A protein and the small-molecule ligand that binds it are described below.
Small molecule (SMILES): Nc1ncnc2c1ncn2[C@@H]1O[C@H](CO[P](=O)(O)O[P](=O)(O)NP(=O)(O)O)[C@@H](O)[C@H]1O

Sequence of chain 1.B:
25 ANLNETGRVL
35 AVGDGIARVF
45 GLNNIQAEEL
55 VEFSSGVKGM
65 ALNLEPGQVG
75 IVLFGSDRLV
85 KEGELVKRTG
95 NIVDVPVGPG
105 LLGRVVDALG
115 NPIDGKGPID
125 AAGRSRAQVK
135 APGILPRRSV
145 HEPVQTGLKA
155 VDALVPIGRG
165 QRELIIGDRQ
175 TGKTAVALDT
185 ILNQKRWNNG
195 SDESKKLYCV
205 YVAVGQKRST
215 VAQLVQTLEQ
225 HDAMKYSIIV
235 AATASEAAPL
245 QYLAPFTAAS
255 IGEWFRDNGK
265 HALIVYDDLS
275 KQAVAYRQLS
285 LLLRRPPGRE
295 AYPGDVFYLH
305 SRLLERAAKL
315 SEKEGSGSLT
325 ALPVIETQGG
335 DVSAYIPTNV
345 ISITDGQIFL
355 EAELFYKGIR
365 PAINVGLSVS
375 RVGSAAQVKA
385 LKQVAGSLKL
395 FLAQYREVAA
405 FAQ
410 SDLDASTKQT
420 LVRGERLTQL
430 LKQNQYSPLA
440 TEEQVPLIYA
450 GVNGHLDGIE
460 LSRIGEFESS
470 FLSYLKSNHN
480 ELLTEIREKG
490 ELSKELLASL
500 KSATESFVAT

Sequence of chain 1.F:
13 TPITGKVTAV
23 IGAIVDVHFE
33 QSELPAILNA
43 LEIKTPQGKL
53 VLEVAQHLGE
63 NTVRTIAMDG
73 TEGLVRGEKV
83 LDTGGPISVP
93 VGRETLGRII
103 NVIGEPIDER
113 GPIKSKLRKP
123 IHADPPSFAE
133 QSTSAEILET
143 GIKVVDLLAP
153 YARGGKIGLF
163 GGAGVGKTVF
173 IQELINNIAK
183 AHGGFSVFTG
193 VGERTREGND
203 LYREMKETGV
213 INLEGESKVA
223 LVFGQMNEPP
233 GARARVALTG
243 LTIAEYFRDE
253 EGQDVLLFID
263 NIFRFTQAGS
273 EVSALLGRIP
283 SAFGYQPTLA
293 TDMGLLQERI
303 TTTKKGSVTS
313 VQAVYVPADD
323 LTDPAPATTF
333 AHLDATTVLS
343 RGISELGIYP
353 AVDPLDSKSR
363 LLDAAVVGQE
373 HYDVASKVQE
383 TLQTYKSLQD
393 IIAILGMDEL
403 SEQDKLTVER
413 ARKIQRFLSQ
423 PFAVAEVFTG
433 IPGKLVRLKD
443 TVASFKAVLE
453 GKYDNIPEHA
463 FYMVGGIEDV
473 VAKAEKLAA

Binding-site contacts:
Ligand atom O2B contacts residue MG1 of chain 1.KA at 2.2 Å.
Ligand atom N6 contacts residue PHE424 of chain 1.F at 3.2 Å.
Ligand atom C2 contacts residue TYR351 of chain 1.F at 3.3 Å (hydrophobic).
Ligand atom N3B contacts residue ARG375 of chain 1.B at 3.5 Å (salt-bridge).
Ligand atom O1G contacts residue ALA165 of chain 1.F at 3.2 Å.
Ligand atom O3G contacts residue SER346 of chain 1.B at 3.2 Å.
Ligand atom N1 contacts residue TYR351 of chain 1.F at 3.2 Å.
Ligand atom O1B contacts residue LYS169 of chain 1.F at 2.8 Å (salt-bridge).
Ligand atom C6 contacts residue TYR351 of chain 1.F at 3.6 Å (hydrophobic).
Ligand atom N7 contacts residue VAL171 of chain 1.F at 3.3 Å.
Ligand atom O2' contacts residue PHE430 of chain 1.F at 3.6 Å.
Ligand atom O3G contacts residue ARG196 of chain 1.F at 2.5 Å (salt-bridge).
Ligand atom O2G contacts residue MG1 of chain 1.KA at 2.2 Å.
Ligand atom O3G contacts residue ARG375 of chain 1.B at 3.0 Å (salt-bridge).
Ligand atom O3' contacts residue PHE430 of chain 1.F at 3.4 Å.
Ligand atom O2A contacts residue ARG375 of chain 1.B at 3.6 Å (salt-bridge).
Ligand atom O1G contacts residue GLY166 of chain 1.F at 2.8 Å (h-bond).
Ligand atom O3A contacts residue LYS169 of chain 1.F at 3.3 Å (salt-bridge).
Ligand atom O1A contacts residue GLY168 of chain 1.F at 3.4 Å.
Ligand atom O1G contacts residue SER346 of chain 1.B at 3.5 Å.
Ligand atom N3 contacts residue TYR351 of chain 1.F at 3.5 Å.
Ligand atom N3B contacts residue MG1 of chain 1.KA at 3.4 Å.
Ligand atom C5 contacts residue TYR351 of chain 1.F at 3.4 Å (hydrophobic).
Ligand atom N1 contacts residue ALA427 of chain 1.F at 3.6 Å.
Ligand atom O1A contacts residue THR170 of chain 1.F at 3.4 Å (h-bond).
Ligand atom O3A contacts residue GLY168 of chain 1.F at 3.1 Å (h-bond).
Ligand atom O1A contacts residue VAL171 of chain 1.F at 2.6 Å (h-bond).
Ligand atom O3' contacts residue ARG375 of chain 1.B at 3.4 Å.
Ligand atom O2G contacts residue GLU195 of chain 1.F at 3.6 Å (salt-bridge).
Ligand atom PB contacts residue MG1 of chain 1.KA at 3.4 Å.
Ligand atom O2B contacts residue THR170 of chain 1.F at 2.4 Å (h-bond).
Ligand atom O1B contacts residue GLY168 of chain 1.F at 3.6 Å (h-bond).
Ligand atom C4 contacts residue TYR351 of chain 1.F at 3.4 Å (hydrophobic).
Ligand atom PB contacts residue LYS169 of chain 1.F at 3.6 Å.
Ligand atom O1G contacts residue LYS169 of chain 1.F at 3.4 Å (salt-bridge).
Ligand atom PG contacts residue MG1 of chain 1.KA at 3.2 Å.
Ligand atom PG contacts residue GLY166 of chain 1.F at 3.6 Å.
Ligand atom N3B contacts residue GLY166 of chain 1.F at 3.3 Å (h-bond).
Ligand atom N9 contacts residue TYR351 of chain 1.F at 3.5 Å.
Ligand atom N6 contacts residue VAL171 of chain 1.F at 3.5 Å.